Binding-site contacts:
Ligand atom O2 contacts residue THR154 of chain 1.A at 3.6 Å.
Ligand atom O3 contacts residue ARG243 of chain 1.A at 2.8 Å (salt-bridge).
Ligand atom O3 contacts residue ARG120 of chain 1.A at 3.4 Å.
Ligand atom C1 contacts residue ARG249 of chain 1.A at 3.4 Å.
Ligand atom O4 contacts residue ARG120 of chain 1.A at 4.0 Å.
Ligand atom C5 contacts residue SER231 of chain 1.A at 3.5 Å.
Ligand atom C5 contacts residue ARG120 of chain 1.A at 3.6 Å.
Ligand atom C1 contacts residue PHE223 of chain 1.A at 4.0 Å (hydrophobic).
Ligand atom O2 contacts residue ASP142 of chain 1.A at 3.0 Å (salt-bridge).
Ligand atom O4 contacts residue ARG243 of chain 1.A at 2.8 Å (salt-bridge).
Ligand atom O1 contacts residue THR154 of chain 1.A at 3.5 Å.
Ligand atom O2 contacts residue HIS229 of chain 1.A at 3.0 Å (h-bond).
Ligand atom C2 contacts residue HIS229 of chain 1.A at 3.6 Å.
Ligand atom O5 contacts residue HIS229 of chain 1.A at 3.1 Å (h-bond).
Ligand atom O1 contacts residue ARG249 of chain 1.A at 3.6 Å (salt-bridge).
Ligand atom C5 contacts residue ARG243 of chain 1.A at 3.5 Å.
Ligand atom C3 contacts residue ARG120 of chain 1.A at 3.5 Å.
Ligand atom C4 contacts residue THR137 of chain 1.A at 3.7 Å.
Ligand atom O5 contacts residue HIS140 of chain 1.A at 3.1 Å.
Ligand atom C3 contacts residue TRP156 of chain 1.A at 3.6 Å (hydrophobic).
Ligand atom C4 contacts residue ARG120 of chain 1.A at 3.6 Å.
Ligand atom O3 contacts residue TRP156 of chain 1.A at 2.8 Å (h-bond).
Ligand atom C1 contacts residue HIS229 of chain 1.A at 3.6 Å.
Ligand atom O4 contacts residue SER231 of chain 1.A at 2.6 Å (h-bond).
Ligand atom O5 contacts residue ARG120 of chain 1.A at 3.9 Å.
Ligand atom C1 contacts residue ASP247 of chain 1.A at 3.8 Å.
Ligand atom O2 contacts residue PHE223 of chain 1.A at 3.8 Å.
Ligand atom O5 contacts residue THR137 of chain 1.A at 4.0 Å.
Ligand atom C5 contacts residue TRP156 of chain 1.A at 3.9 Å (hydrophobic).
Ligand atom O2 contacts residue ARG249 of chain 1.A at 2.9 Å (salt-bridge).
Ligand atom O1 contacts residue PHE223 of chain 1.A at 3.8 Å.
Ligand atom O1 contacts residue ASP247 of chain 1.A at 3.3 Å.
Ligand atom O2 contacts residue FE1 of chain 1.B at 2.0 Å.
Ligand atom O5 contacts residue 1PL1 of chain 1.F at 3.9 Å.
Ligand atom O1 contacts residue TRP156 of chain 1.A at 3.2 Å.
Ligand atom C1 contacts residue FE1 of chain 1.B at 2.8 Å.
Ligand atom C2 contacts residue ARG120 of chain 1.A at 3.6 Å.
Ligand atom C4 contacts residue SER231 of chain 1.A at 3.6 Å.
Ligand atom C2 contacts residue FE1 of chain 1.B at 2.9 Å.
Ligand atom O5 contacts residue FE1 of chain 1.B at 2.2 Å.

Sequence of chain 1.A:
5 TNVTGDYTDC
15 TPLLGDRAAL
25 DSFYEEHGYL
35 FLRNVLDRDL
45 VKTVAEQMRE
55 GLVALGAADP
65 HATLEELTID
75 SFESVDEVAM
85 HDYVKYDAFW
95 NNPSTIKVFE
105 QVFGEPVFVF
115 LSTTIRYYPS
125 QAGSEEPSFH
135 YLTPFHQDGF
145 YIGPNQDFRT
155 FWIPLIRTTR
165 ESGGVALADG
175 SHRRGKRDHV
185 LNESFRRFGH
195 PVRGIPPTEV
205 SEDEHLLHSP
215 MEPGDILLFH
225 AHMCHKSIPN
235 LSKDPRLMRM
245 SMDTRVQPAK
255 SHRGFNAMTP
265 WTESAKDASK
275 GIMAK

This small molecule binds to this protein.
Small molecule (SMILES): O=C(O)CCC(=O)C(=O)O